Binding-site contacts:
Ligand atom C5 contacts residue ASN231 of chain 2.A at 4.5 Å.
Ligand atom C1 contacts residue ASN231 of chain 2.A at 3.6 Å.
Ligand atom O1A contacts residue ARG232 of chain 2.A at 3.5 Å.
Ligand atom C4 contacts residue VAL257 of chain 2.A at 4.4 Å (hydrophobic).
Ligand atom C10 contacts residue SER256 of chain 2.A at 4.2 Å.
Ligand atom O1A contacts residue ASN231 of chain 2.A at 2.7 Å (h-bond).
Ligand atom C4 contacts residue ASN231 of chain 2.A at 3.5 Å.
Ligand atom O1B contacts residue ASN231 of chain 2.A at 4.3 Å.
Ligand atom C11 contacts residue SER256 of chain 2.A at 4.3 Å.
Ligand atom O2 contacts residue ASN231 of chain 2.A at 4.2 Å.
Ligand atom C2 contacts residue ASN231 of chain 2.A at 4.0 Å.
Ligand atom C11 contacts residue ALA253 of chain 2.A at 3.6 Å (hydrophobic).
Ligand atom C1 contacts residue ARG232 of chain 2.A at 3.6 Å.
Ligand atom O1B contacts residue ARG232 of chain 2.A at 2.5 Å (salt-bridge).
Ligand atom O4 contacts residue VAL257 of chain 2.A at 3.1 Å.
Ligand atom O10 contacts residue SER256 of chain 2.A at 3.5 Å (h-bond).
Ligand atom O2 contacts residue ARG232 of chain 2.A at 4.5 Å.
Ligand atom O4 contacts residue ASN231 of chain 2.A at 4.2 Å.
Ligand atom C11 contacts residue GLY254 of chain 2.A at 3.6 Å.
Ligand atom C3 contacts residue ASN231 of chain 2.A at 3.9 Å.

This small molecule binds to this protein.
Small molecule (SMILES): CC(=O)N[C@H]1[C@H]([C@H](O)[C@H](O)CO)O[C@@](O)(C(=O)O)C[C@@H]1O

Sequence of chain 2.A:
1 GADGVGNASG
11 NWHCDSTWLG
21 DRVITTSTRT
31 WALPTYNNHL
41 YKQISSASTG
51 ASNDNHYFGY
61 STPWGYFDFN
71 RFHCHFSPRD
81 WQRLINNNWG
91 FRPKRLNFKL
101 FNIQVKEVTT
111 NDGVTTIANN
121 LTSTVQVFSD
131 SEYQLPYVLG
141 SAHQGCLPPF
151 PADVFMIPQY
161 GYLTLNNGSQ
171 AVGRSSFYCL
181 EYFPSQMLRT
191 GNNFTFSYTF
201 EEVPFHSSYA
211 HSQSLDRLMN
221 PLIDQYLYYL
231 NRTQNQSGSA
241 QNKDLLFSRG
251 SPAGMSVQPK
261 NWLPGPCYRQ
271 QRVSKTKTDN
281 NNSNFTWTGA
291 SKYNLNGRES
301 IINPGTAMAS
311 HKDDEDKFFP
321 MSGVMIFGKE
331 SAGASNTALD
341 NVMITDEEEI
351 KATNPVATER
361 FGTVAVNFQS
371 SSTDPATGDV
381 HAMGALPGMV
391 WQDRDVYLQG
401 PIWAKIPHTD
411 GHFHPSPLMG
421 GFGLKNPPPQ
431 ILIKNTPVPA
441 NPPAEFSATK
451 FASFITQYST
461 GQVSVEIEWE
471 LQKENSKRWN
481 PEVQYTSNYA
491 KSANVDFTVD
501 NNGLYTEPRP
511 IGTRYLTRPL